Sequence of chain 1.B:
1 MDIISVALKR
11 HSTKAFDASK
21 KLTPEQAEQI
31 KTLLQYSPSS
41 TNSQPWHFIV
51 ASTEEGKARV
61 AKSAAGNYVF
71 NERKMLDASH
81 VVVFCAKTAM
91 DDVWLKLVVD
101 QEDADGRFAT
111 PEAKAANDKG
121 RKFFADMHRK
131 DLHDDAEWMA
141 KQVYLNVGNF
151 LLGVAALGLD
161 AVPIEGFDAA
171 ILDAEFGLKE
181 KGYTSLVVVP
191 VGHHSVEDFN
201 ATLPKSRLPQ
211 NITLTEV

The protein below binds the small molecule below.
Small molecule (SMILES): O=C(O)c1cccnc1

Binding-site contacts:
Ligand atom N contacts residue PHE124 of chain 1.A at 3.1 Å.
Ligand atom C4 contacts residue GLU165 of chain 1.B at 4.0 Å.
Ligand atom C4 contacts residue PHE124 of chain 1.A at 4.1 Å (hydrophobic).
Ligand atom N contacts residue GLY166 of chain 1.B at 3.9 Å.
Ligand atom C4 contacts residue SER40 of chain 1.A at 3.6 Å.
Ligand atom C2 contacts residue FMN1 of chain 1.H at 3.5 Å.
Ligand atom C1 contacts residue FMN1 of chain 1.H at 3.6 Å.
Ligand atom N contacts residue PHE70 of chain 1.B at 3.6 Å.
Ligand atom C6 contacts residue THR41 of chain 1.A at 3.9 Å.
Ligand atom C4 contacts residue THR41 of chain 1.A at 4.3 Å.
Ligand atom C5 contacts residue GLY166 of chain 1.B at 3.6 Å.
Ligand atom C6 contacts residue FMN1 of chain 1.H at 3.6 Å.
Ligand atom C3 contacts residue SER40 of chain 1.A at 3.4 Å.
Ligand atom C5 contacts residue PHE124 of chain 1.A at 3.4 Å (hydrophobic).
Ligand atom O2 contacts residue THR41 of chain 1.A at 2.7 Å (h-bond).
Ligand atom O1 contacts residue FMN1 of chain 1.H at 3.7 Å.
Ligand atom C4 contacts residue GLY166 of chain 1.B at 4.1 Å.
Ligand atom O1 contacts residue LYS14 of chain 1.B at 4.5 Å.
Ligand atom C3 contacts residue THR41 of chain 1.A at 3.6 Å.
Ligand atom C2 contacts residue PHE124 of chain 1.A at 4.5 Å (hydrophobic).
Ligand atom C5 contacts residue FMN1 of chain 1.H at 3.8 Å.
Ligand atom N contacts residue FMN1 of chain 1.H at 3.6 Å (h-bond).
Ligand atom O2 contacts residue SER40 of chain 1.A at 3.9 Å.
Ligand atom C4 contacts residue FMN1 of chain 1.H at 3.8 Å.
Ligand atom O2 contacts residue FMN1 of chain 1.H at 2.7 Å (h-bond).
Ligand atom C3 contacts residue FMN1 of chain 1.H at 3.2 Å.
Ligand atom C1 contacts residue PHE70 of chain 1.B at 3.8 Å (hydrophobic).
Ligand atom C1 contacts residue PHE124 of chain 1.A at 3.6 Å (hydrophobic).
Ligand atom C2 contacts residue THR41 of chain 1.A at 3.9 Å.
Ligand atom C5 contacts residue GLU165 of chain 1.B at 4.2 Å.

Sequence of chain 1.A:
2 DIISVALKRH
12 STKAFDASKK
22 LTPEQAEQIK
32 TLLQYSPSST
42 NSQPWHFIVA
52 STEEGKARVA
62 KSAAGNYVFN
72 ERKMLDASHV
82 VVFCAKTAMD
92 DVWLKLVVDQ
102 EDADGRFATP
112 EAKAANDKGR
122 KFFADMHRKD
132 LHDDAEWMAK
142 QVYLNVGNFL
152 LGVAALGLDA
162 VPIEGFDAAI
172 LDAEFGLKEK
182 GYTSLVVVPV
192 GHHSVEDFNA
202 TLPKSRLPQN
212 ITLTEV